Binding-site contacts:
Ligand atom O12 contacts residue ASN319 of chain 1.A at 3.0 Å (h-bond).
Ligand atom P1 contacts residue HIS363 of chain 1.A at 3.4 Å.
Ligand atom P4 contacts residue LYS445 of chain 1.A at 3.5 Å.
Ligand atom O12 contacts residue GLU397 of chain 1.A at 3.3 Å (salt-bridge).
Ligand atom C3 contacts residue GLU348 of chain 1.A at 3.4 Å.
Ligand atom C6 contacts residue GLU397 of chain 1.A at 3.1 Å.
Ligand atom O3 contacts residue HIS318 of chain 1.A at 3.6 Å.
Ligand atom O4 contacts residue ARG971 of chain 1.A at 3.2 Å (salt-bridge).
Ligand atom C2 contacts residue GLU348 of chain 1.A at 3.6 Å.
Ligand atom O11 contacts residue HIS318 of chain 1.A at 2.9 Å (h-bond).
Ligand atom O5 contacts residue GLU397 of chain 1.A at 3.6 Å.
Ligand atom C4 contacts residue GLU348 of chain 1.A at 3.7 Å.
Ligand atom O4 contacts residue TYR973 of chain 1.A at 3.4 Å.
Ligand atom O42 contacts residue LYS445 of chain 1.A at 3.3 Å (salt-bridge).
Ligand atom C3 contacts residue TYR973 of chain 1.A at 3.3 Å (hydrophobic).
Ligand atom O3 contacts residue ARG971 of chain 1.A at 2.6 Å (salt-bridge).
Ligand atom C2 contacts residue CA1 of chain 1.B at 3.7 Å.
Ligand atom O2 contacts residue HIS318 of chain 1.A at 3.2 Å (h-bond).
Ligand atom C2 contacts residue TYR973 of chain 1.A at 3.5 Å (hydrophobic).
Ligand atom O2 contacts residue GLU397 of chain 1.A at 3.3 Å (salt-bridge).
Ligand atom O2 contacts residue CA1 of chain 1.B at 2.4 Å.
Ligand atom O11 contacts residue ASN319 of chain 1.A at 3.4 Å (h-bond).
Ligand atom P1 contacts residue ASN319 of chain 1.A at 3.7 Å.
Ligand atom C3 contacts residue ARG971 of chain 1.A at 3.6 Å.
Ligand atom O12 contacts residue HIS363 of chain 1.A at 3.4 Å (h-bond).
Ligand atom P1 contacts residue CA1 of chain 1.B at 3.6 Å.
Ligand atom O3 contacts residue GLU348 of chain 1.A at 2.7 Å (salt-bridge).
Ligand atom C5 contacts residue GLU397 of chain 1.A at 3.7 Å.
Ligand atom O41 contacts residue SER943 of chain 1.A at 2.7 Å (h-bond).
Ligand atom C2 contacts residue HIS318 of chain 1.A at 3.5 Å.
Ligand atom O12 contacts residue CA1 of chain 1.B at 2.5 Å.
Ligand atom O41 contacts residue LYS445 of chain 1.A at 2.7 Å (salt-bridge).
Ligand atom O1 contacts residue GLU397 of chain 1.A at 3.5 Å (salt-bridge).
Ligand atom C1 contacts residue TYR973 of chain 1.A at 3.6 Å (hydrophobic).
Ligand atom O12 contacts residue ASP350 of chain 1.A at 3.1 Å (salt-bridge).
Ligand atom O2 contacts residue GLU348 of chain 1.A at 2.7 Å (salt-bridge).
Ligand atom O2 contacts residue ASN319 of chain 1.A at 3.4 Å (h-bond).
Ligand atom O41 contacts residue ARG971 of chain 1.A at 3.1 Å (salt-bridge).
Ligand atom O13 contacts residue HIS363 of chain 1.A at 2.6 Å (h-bond).
Ligand atom O3 contacts residue TYR973 of chain 1.A at 3.5 Å.

Sequence of chain 1.A:
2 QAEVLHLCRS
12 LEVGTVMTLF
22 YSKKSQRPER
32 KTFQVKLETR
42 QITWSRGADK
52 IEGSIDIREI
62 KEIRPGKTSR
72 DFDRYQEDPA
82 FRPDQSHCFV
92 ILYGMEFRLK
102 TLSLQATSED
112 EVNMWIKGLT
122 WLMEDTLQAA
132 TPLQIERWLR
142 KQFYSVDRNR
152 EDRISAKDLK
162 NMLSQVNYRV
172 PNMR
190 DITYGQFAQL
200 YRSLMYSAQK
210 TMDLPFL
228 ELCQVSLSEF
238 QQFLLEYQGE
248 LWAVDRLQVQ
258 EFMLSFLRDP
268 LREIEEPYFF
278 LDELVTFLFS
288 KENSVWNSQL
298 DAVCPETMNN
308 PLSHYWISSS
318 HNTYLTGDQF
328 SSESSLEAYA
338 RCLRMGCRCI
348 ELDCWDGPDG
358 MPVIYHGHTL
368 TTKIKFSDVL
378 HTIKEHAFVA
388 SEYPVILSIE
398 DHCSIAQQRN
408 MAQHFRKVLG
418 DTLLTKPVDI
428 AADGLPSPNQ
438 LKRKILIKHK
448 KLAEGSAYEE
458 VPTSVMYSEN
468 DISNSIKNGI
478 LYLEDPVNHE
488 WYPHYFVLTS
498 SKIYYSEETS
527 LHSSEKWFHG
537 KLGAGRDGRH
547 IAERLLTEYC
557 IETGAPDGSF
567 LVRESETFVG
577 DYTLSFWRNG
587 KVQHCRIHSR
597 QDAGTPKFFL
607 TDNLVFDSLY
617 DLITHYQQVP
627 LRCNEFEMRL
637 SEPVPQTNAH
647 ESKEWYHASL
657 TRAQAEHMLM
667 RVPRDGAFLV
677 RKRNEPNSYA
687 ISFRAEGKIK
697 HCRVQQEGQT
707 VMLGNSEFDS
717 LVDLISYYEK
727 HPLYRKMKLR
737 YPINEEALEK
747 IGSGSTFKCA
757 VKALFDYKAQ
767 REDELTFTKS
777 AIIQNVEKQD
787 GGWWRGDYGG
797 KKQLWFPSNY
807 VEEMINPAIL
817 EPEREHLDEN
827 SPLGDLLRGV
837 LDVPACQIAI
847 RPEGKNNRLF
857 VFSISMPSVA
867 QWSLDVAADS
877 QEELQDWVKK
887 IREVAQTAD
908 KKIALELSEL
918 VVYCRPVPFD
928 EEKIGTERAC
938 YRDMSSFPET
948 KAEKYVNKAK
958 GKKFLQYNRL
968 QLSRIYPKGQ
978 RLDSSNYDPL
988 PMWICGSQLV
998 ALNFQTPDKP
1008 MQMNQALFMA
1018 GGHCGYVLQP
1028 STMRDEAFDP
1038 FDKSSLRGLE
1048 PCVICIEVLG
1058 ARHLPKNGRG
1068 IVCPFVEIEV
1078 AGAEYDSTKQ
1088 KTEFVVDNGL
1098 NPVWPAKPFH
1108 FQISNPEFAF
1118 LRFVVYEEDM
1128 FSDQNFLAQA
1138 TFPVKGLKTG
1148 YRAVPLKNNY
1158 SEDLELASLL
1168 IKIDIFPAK

This small molecule binds to this protein.
Small molecule (SMILES): O=P(O)(O)O[C@@H]1[C@H](O)[C@H](O)[C@@H](OP(=O)(O)O)[C@H](OP(=O)(O)O)[C@H]1O